Binding-site contacts:
Ligand atom O6 contacts residue GLU194 of chain 1.L at 3.0 Å (salt-bridge).
Ligand atom O1 contacts residue LYS166 of chain 1.L at 3.1 Å (salt-bridge).
Ligand atom O6 contacts residue MG1 of chain 1.JA at 2.0 Å.
Ligand atom O6 contacts residue ASN111 of chain 1.K at 2.9 Å (h-bond).
Ligand atom O7 contacts residue GLU48 of chain 1.K at 3.4 Å (salt-bridge).
Ligand atom O1P contacts residue LYS166 of chain 1.L at 3.2 Å.
Ligand atom O1P contacts residue GLY393 of chain 1.L at 3.2 Å.
Ligand atom O2 contacts residue LYS166 of chain 1.L at 3.0 Å (salt-bridge).
Ligand atom O2 contacts residue MG1 of chain 1.JA at 2.5 Å.
Ligand atom O6 contacts residue LYS168 of chain 1.L at 2.8 Å (salt-bridge).
Ligand atom O3 contacts residue HIS287 of chain 1.L at 2.9 Å (h-bond).
Ligand atom C2 contacts residue MG1 of chain 1.JA at 2.9 Å.
Ligand atom O6 contacts residue LYS166 of chain 1.L at 3.4 Å (salt-bridge).
Ligand atom C3 contacts residue MG1 of chain 1.JA at 3.1 Å.
Ligand atom O2P contacts residue LYS329 of chain 1.L at 2.9 Å (salt-bridge).
Ligand atom O1P contacts residue GLY394 of chain 1.L at 2.5 Å (h-bond).
Ligand atom O4P contacts residue ARG288 of chain 1.L at 2.9 Å (salt-bridge).
Ligand atom C contacts residue MG1 of chain 1.JA at 2.7 Å.
Ligand atom O2P contacts residue THR53 of chain 1.K at 3.4 Å.
Ligand atom O1P contacts residue THR53 of chain 1.K at 3.2 Å.
Ligand atom O1 contacts residue LYS329 of chain 1.L at 3.6 Å (salt-bridge).
Ligand atom C3 contacts residue KCX191 of chain 1.L at 3.1 Å.
Ligand atom C contacts residue ASN111 of chain 1.K at 3.4 Å.
Ligand atom O6 contacts residue ASP193 of chain 1.L at 3.1 Å (salt-bridge).
Ligand atom O4 contacts residue GLY369 of chain 1.L at 2.9 Å (h-bond).
Ligand atom C contacts residue LYS166 of chain 1.L at 3.4 Å.
Ligand atom O2 contacts residue ILE164 of chain 1.L at 3.4 Å.
Ligand atom O3 contacts residue GLU194 of chain 1.L at 3.1 Å (salt-bridge).
Ligand atom O2 contacts residue KCX191 of chain 1.L at 3.2 Å (h-bond).
Ligand atom O3 contacts residue ASN111 of chain 1.K at 3.4 Å (h-bond).
Ligand atom O5P contacts residue ARG288 of chain 1.L at 2.8 Å (salt-bridge).
Ligand atom C3 contacts residue SER368 of chain 1.L at 3.5 Å.
Ligand atom O2P contacts residue GLY370 of chain 1.L at 2.8 Å (h-bond).
Ligand atom O3 contacts residue MG1 of chain 1.JA at 2.3 Å.
Ligand atom O6P contacts residue HIS321 of chain 1.L at 2.6 Å (h-bond).
Ligand atom O3 contacts residue KCX191 of chain 1.L at 2.6 Å (h-bond).
Ligand atom O6P contacts residue SER368 of chain 1.L at 3.3 Å (h-bond).
Ligand atom O4 contacts residue SER368 of chain 1.L at 3.0 Å.
Ligand atom O3P contacts residue GLY393 of chain 1.L at 2.9 Å (h-bond).
Ligand atom O7 contacts residue LYS329 of chain 1.L at 3.0 Å (salt-bridge).

Sequence of chain 1.K:
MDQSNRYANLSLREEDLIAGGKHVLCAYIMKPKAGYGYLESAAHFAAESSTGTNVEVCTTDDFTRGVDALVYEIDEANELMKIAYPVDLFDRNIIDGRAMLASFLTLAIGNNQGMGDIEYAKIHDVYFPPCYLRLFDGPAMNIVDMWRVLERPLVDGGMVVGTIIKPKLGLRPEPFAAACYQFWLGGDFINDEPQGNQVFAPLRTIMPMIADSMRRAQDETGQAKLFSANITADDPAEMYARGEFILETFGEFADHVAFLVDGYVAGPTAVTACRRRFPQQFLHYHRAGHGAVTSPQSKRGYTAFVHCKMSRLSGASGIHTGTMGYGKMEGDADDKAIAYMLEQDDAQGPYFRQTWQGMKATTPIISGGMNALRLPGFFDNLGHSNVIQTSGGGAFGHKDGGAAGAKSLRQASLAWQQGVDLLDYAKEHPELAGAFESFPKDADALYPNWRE

Sequence of chain 1.L:
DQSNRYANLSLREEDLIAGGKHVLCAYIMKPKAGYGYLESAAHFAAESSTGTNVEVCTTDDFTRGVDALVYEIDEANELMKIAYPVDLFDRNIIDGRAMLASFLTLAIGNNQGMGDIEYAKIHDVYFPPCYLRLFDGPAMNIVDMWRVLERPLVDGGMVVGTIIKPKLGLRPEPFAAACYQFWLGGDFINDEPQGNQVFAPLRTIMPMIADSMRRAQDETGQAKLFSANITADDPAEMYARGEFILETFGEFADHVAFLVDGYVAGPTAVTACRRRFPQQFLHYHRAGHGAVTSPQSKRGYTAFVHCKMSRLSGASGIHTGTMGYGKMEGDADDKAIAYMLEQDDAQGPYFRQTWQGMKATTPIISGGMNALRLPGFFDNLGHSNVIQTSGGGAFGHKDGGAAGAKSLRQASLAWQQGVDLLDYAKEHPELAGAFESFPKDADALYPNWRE

The small molecule below binds the protein below.
Small molecule (SMILES): O=C(O)[C@@](O)(COP(=O)(O)O)[C@H](O)[C@H](O)COP(=O)(O)O